Binding-site contacts:
Ligand atom C15 contacts residue HIS225 of chain 1.C at 3.7 Å.
Ligand atom C2 contacts residue LEU50 of chain 1.C at 3.9 Å (hydrophobic).
Ligand atom C22 contacts residue LEU226 of chain 1.C at 3.6 Å (hydrophobic).
Ligand atom C23 contacts residue THR48 of chain 1.C at 3.8 Å.
Ligand atom C28 contacts residue TRP84 of chain 1.C at 3.5 Å (hydrophobic).
Ligand atom C3 contacts residue ARG95 of chain 1.C at 3.8 Å.
Ligand atom C20 contacts residue ALA51 of chain 1.C at 3.7 Å (hydrophobic).
Ligand atom O1 contacts residue GLU54 of chain 1.C at 2.6 Å (salt-bridge).
Ligand atom C3 contacts residue GLU54 of chain 1.C at 3.2 Å.
Ligand atom C12 contacts residue PHE105 of chain 1.C at 3.7 Å (hydrophobic).
Ligand atom O3 contacts residue LEU226 of chain 1.C at 3.7 Å.
Ligand atom C16 contacts residue HIS225 of chain 1.C at 3.5 Å.
Ligand atom C21 contacts residue ALA51 of chain 1.C at 3.7 Å (hydrophobic).
Ligand atom C6 contacts residue PHE105 of chain 1.C at 3.9 Å (hydrophobic).
Ligand atom C23 contacts residue LEU226 of chain 1.C at 3.6 Å (hydrophobic).
Ligand atom C15 contacts residue MET122 of chain 1.C at 3.2 Å (hydrophobic).
Ligand atom C27 contacts residue ASP52 of chain 1.C at 3.2 Å.
Ligand atom C28 contacts residue LEU55 of chain 1.C at 3.9 Å (hydrophobic).
Ligand atom O1 contacts residue ARG95 of chain 1.C at 2.9 Å (salt-bridge).
Ligand atom C1 contacts residue ALA51 of chain 1.C at 3.7 Å (hydrophobic).
Ligand atom C14 contacts residue MET122 of chain 1.C at 3.2 Å (hydrophobic).
Ligand atom O2 contacts residue LEU47 of chain 1.C at 3.1 Å.
Ligand atom C14 contacts residue ILE125 of chain 1.C at 3.5 Å (hydrophobic).
Ligand atom C7 contacts residue LEU92 of chain 1.C at 3.8 Å (hydrophobic).
Ligand atom C7 contacts residue PHE105 of chain 1.C at 3.9 Å (hydrophobic).
Ligand atom C27 contacts residue TRP84 of chain 1.C at 3.7 Å (hydrophobic).
Ligand atom C16 contacts residue MET122 of chain 1.C at 3.7 Å (hydrophobic).
Ligand atom C5 contacts residue PHE105 of chain 1.C at 3.7 Å (hydrophobic).
Ligand atom C15 contacts residue ILE125 of chain 1.C at 3.9 Å (hydrophobic).
Ligand atom C25 contacts residue TRP84 of chain 1.C at 3.7 Å (hydrophobic).
Ligand atom O1 contacts residue LEU88 of chain 1.C at 3.8 Å.
Ligand atom C28 contacts residue ALA51 of chain 1.C at 3.9 Å (hydrophobic).
Ligand atom C2 contacts residue GLU54 of chain 1.C at 3.1 Å.
Ligand atom C28 contacts residue ASP52 of chain 1.C at 3.2 Å.
Ligand atom C26 contacts residue ASP52 of chain 1.C at 3.5 Å.
Ligand atom C17 contacts residue MET89 of chain 1.C at 3.6 Å (hydrophobic).
Ligand atom C1 contacts residue LEU47 of chain 1.C at 3.6 Å (hydrophobic).
Ligand atom C14 contacts residue PHE126 of chain 1.C at 3.8 Å (hydrophobic).
Ligand atom C18 contacts residue LEU85 of chain 1.C at 3.7 Å (hydrophobic).
Ligand atom N2 contacts residue ASP52 of chain 1.C at 2.3 Å (salt-bridge).

This small molecule binds to this protein.
Small molecule (SMILES): CCNCCOc1ccc([C@@H]2c3ccc(O)cc3CC3(CC3)N2C(=O)c2ccccc2)cc1

Sequence of chain 1.C:
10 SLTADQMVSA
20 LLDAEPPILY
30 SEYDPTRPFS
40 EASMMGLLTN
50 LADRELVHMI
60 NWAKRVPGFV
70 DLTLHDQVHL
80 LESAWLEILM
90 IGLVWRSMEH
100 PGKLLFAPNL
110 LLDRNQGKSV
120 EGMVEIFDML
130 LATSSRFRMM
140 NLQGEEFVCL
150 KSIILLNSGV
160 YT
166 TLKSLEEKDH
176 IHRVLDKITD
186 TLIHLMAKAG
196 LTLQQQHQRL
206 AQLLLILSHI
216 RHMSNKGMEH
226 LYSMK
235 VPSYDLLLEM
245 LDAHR